Binding-site contacts:
Ligand atom O2 contacts residue LYS22 of chain 1.F at 3.1 Å (salt-bridge).
Ligand atom O2A contacts residue SER146 of chain 1.F at 3.5 Å (h-bond).
Ligand atom O3A contacts residue TYR23 of chain 1.F at 3.2 Å (h-bond).
Ligand atom O2B contacts residue ARG198 of chain 1.F at 2.6 Å (salt-bridge).
Ligand atom O1A contacts residue TYR23 of chain 1.F at 2.7 Å.
Ligand atom O2A contacts residue SER112 of chain 1.F at 3.0 Å (h-bond).
Ligand atom O1 contacts residue ARG149 of chain 1.F at 3.4 Å (salt-bridge).
Ligand atom O2 contacts residue ALA288 of chain 1.F at 3.5 Å.
Ligand atom O6 contacts residue TYR23 of chain 1.F at 3.8 Å.
Ligand atom O3A contacts residue TRP24 of chain 1.F at 3.4 Å.
Ligand atom C5 contacts residue MET201 of chain 1.F at 3.3 Å (hydrophobic).
Ligand atom O2B contacts residue LYS26 of chain 1.F at 2.7 Å (salt-bridge).
Ligand atom O5 contacts residue MET201 of chain 1.F at 3.6 Å.
Ligand atom O3B contacts residue ARG198 of chain 1.F at 2.7 Å (salt-bridge).
Ligand atom O5 contacts residue AGS1 of chain 1.W at 2.8 Å (h-bond).
Ligand atom O1B contacts residue SER144 of chain 1.F at 3.6 Å.
Ligand atom C3 contacts residue TYR23 of chain 1.F at 3.4 Å (hydrophobic).
Ligand atom O5 contacts residue SER197 of chain 1.F at 3.4 Å.
Ligand atom PB contacts residue ARG198 of chain 1.F at 3.4 Å.
Ligand atom O2A contacts residue SER144 of chain 1.F at 2.7 Å (h-bond).
Ligand atom O2 contacts residue ALA19 of chain 1.F at 3.5 Å (h-bond).
Ligand atom O1A contacts residue GLY145 of chain 1.F at 3.6 Å.
Ligand atom PA contacts residue TYR23 of chain 1.F at 3.7 Å.
Ligand atom C3A contacts residue TYR23 of chain 1.F at 2.6 Å (hydrophobic).
Ligand atom O6 contacts residue MET201 of chain 1.F at 3.3 Å.
Ligand atom O3B contacts residue SER144 of chain 1.F at 2.9 Å (h-bond).
Ligand atom PB contacts residue LYS26 of chain 1.F at 3.7 Å.
Ligand atom O1B contacts residue GLY145 of chain 1.F at 2.7 Å (h-bond).
Ligand atom O1A contacts residue SER144 of chain 1.F at 3.7 Å.
Ligand atom PB contacts residue GLY145 of chain 1.F at 3.8 Å.
Ligand atom C1 contacts residue ALA19 of chain 1.F at 3.7 Å (hydrophobic).
Ligand atom O1B contacts residue TYR23 of chain 1.F at 2.9 Å (h-bond).
Ligand atom PA contacts residue AGS1 of chain 1.W at 3.2 Å.
Ligand atom O1B contacts residue LYS26 of chain 1.F at 3.7 Å.
Ligand atom C5 contacts residue TYR23 of chain 1.F at 3.5 Å (hydrophobic).
Ligand atom O1A contacts residue SER146 of chain 1.F at 3.0 Å (h-bond).
Ligand atom O2A contacts residue AGS1 of chain 1.W at 2.4 Å (h-bond).
Ligand atom C4 contacts residue TYR23 of chain 1.F at 3.5 Å (hydrophobic).
Ligand atom O1 contacts residue ALA19 of chain 1.F at 3.1 Å (h-bond).
Ligand atom PA contacts residue SER144 of chain 1.F at 3.7 Å.

Sequence of chain 1.F:
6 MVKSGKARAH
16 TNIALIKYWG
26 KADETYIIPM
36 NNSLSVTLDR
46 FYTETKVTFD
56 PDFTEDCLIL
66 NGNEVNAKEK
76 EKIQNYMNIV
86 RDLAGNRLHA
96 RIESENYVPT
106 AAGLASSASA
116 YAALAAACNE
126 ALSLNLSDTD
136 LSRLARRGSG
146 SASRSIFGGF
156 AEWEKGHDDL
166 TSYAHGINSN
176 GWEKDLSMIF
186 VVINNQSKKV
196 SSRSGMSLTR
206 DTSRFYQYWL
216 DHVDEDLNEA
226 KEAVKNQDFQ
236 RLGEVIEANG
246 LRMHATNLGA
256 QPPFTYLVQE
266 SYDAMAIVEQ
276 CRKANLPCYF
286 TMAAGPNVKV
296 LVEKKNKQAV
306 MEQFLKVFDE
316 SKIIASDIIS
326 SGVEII

The small molecule below binds the protein below.
Small molecule (SMILES): C[C@@](O)(CCO[P](=O)(O)OP(=O)(O)O)CC(=O)O